A protein and the small-molecule ligand that binds it are described below.
Small molecule (SMILES): CCO/N=C/c1ccc(OCC[C@@H](C)CCN2CCN(c3ccncc3)C2=O)cc1

Sequence of chain 2.C:
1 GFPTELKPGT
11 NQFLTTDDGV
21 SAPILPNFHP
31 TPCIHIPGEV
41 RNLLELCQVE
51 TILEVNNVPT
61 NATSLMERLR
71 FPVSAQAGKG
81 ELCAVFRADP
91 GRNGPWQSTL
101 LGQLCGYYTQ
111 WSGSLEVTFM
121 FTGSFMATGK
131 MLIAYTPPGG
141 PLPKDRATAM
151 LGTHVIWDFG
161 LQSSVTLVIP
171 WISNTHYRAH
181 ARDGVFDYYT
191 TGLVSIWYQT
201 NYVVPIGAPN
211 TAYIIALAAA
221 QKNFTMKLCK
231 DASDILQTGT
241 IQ

Sequence of chain 2.A:
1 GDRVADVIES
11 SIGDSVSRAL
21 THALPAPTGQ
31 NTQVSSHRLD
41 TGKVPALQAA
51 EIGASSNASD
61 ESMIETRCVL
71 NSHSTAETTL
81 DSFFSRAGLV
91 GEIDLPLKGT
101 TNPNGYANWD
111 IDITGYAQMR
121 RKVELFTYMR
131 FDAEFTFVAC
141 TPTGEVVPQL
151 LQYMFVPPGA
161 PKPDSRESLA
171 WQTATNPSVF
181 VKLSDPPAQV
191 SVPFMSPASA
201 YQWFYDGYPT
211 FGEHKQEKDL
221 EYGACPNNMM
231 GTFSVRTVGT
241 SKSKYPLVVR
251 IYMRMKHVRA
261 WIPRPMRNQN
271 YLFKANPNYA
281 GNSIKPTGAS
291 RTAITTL

Sequence of chain 3.C:
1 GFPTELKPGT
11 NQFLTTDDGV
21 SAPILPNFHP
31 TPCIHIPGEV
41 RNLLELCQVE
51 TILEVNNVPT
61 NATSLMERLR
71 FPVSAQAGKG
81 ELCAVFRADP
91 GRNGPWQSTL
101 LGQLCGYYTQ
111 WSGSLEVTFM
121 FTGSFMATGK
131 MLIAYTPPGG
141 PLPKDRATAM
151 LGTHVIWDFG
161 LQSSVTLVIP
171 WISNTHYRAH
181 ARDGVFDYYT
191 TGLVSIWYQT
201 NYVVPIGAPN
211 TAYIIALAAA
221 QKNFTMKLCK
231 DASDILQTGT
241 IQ

Binding-site contacts:
Ligand atom CAM contacts residue PRO177 of chain 2.A at 3.7 Å (hydrophobic).
Ligand atom CAF contacts residue THR114 of chain 2.A at 3.6 Å.
Ligand atom CAS contacts residue ASN228 of chain 2.A at 3.8 Å.
Ligand atom CAN contacts residue PHE135 of chain 2.A at 3.7 Å (hydrophobic).
Ligand atom CAI contacts residue VAL192 of chain 2.A at 3.8 Å (hydrophobic).
Ligand atom NAT contacts residue PHE155 of chain 2.A at 3.9 Å.
Ligand atom CAE contacts residue GLN202 of chain 2.A at 3.4 Å.
Ligand atom CAM contacts residue PHE155 of chain 2.A at 3.8 Å (hydrophobic).
Ligand atom NBD contacts residue ASN228 of chain 2.A at 3.9 Å.
Ligand atom OAC contacts residue ILE113 of chain 2.A at 3.3 Å (h-bond).
Ligand atom CAR contacts residue TYR201 of chain 2.A at 3.4 Å (hydrophobic).
Ligand atom CAA contacts residue PRO177 of chain 2.A at 3.2 Å (hydrophobic).
Ligand atom CAJ contacts residue ILE24 of chain 2.C at 3.9 Å (hydrophobic).
Ligand atom CAA contacts residue TYR153 of chain 2.A at 3.9 Å (hydrophobic).
Ligand atom CAK contacts residue PHE135 of chain 2.A at 3.7 Å (hydrophobic).
Ligand atom NBD contacts residue TRP203 of chain 2.A at 3.2 Å.
Ligand atom CAN contacts residue ILE111 of chain 2.A at 3.6 Å (hydrophobic).
Ligand atom CAJ contacts residue PHE155 of chain 2.A at 3.7 Å (hydrophobic).
Ligand atom CAA contacts residue VAL179 of chain 2.A at 3.4 Å (hydrophobic).
Ligand atom CAD contacts residue PHE137 of chain 2.A at 3.8 Å (hydrophobic).
Ligand atom CAX contacts residue TRP203 of chain 2.A at 3.5 Å (hydrophobic).
Ligand atom CAS contacts residue TRP203 of chain 2.A at 3.4 Å (hydrophobic).
Ligand atom CAI contacts residue PHE135 of chain 2.A at 3.7 Å (hydrophobic).
Ligand atom CAG contacts residue TRP203 of chain 2.A at 3.7 Å (hydrophobic).
Ligand atom CAL contacts residue PHE155 of chain 2.A at 3.7 Å (hydrophobic).
Ligand atom CAF contacts residue ASP112 of chain 2.A at 3.6 Å.
Ligand atom CAE contacts residue ASN228 of chain 2.A at 3.4 Å.
Ligand atom CAA contacts residue SER178 of chain 2.A at 3.5 Å.
Ligand atom CAS contacts residue TYR201 of chain 2.A at 3.6 Å (hydrophobic).
Ligand atom OAC contacts residue TRP203 of chain 2.A at 3.9 Å.
Ligand atom CBA contacts residue ASN228 of chain 2.A at 3.7 Å.
Ligand atom CAG contacts residue GLN202 of chain 2.A at 3.4 Å.
Ligand atom CAG contacts residue ASN228 of chain 2.A at 3.2 Å.
Ligand atom CBA contacts residue TRP203 of chain 2.A at 3.5 Å (hydrophobic).
Ligand atom CAH contacts residue ASP112 of chain 2.A at 3.4 Å.
Ligand atom CAH contacts residue THR114 of chain 2.A at 3.8 Å.
Ligand atom NBC contacts residue TRP203 of chain 2.A at 3.8 Å.
Ligand atom OAW contacts residue MET195 of chain 2.A at 3.2 Å.
Ligand atom OAC contacts residue ASP112 of chain 2.A at 3.7 Å.
Ligand atom CAO contacts residue ILE111 of chain 2.A at 3.8 Å (hydrophobic).